Sequence of chain 12.A:
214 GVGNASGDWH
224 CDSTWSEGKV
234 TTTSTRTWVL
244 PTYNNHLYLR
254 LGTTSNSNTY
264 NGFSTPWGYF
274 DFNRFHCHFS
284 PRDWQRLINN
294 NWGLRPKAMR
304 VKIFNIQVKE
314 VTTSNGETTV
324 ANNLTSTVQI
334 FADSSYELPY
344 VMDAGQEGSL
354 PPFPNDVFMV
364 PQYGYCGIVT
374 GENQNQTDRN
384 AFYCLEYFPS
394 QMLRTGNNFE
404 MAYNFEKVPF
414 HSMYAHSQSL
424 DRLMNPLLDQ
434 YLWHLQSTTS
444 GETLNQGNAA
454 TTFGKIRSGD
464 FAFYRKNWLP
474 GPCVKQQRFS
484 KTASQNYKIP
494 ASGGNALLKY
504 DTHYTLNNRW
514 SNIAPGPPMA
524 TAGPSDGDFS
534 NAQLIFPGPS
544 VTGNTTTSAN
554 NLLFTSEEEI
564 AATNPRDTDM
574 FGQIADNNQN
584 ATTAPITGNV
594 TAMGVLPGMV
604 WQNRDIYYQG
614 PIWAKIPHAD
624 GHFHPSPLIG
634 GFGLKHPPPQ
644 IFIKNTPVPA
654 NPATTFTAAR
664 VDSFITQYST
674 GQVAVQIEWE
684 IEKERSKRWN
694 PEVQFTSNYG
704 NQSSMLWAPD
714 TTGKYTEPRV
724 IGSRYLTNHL

Sequence of chain 37.A:
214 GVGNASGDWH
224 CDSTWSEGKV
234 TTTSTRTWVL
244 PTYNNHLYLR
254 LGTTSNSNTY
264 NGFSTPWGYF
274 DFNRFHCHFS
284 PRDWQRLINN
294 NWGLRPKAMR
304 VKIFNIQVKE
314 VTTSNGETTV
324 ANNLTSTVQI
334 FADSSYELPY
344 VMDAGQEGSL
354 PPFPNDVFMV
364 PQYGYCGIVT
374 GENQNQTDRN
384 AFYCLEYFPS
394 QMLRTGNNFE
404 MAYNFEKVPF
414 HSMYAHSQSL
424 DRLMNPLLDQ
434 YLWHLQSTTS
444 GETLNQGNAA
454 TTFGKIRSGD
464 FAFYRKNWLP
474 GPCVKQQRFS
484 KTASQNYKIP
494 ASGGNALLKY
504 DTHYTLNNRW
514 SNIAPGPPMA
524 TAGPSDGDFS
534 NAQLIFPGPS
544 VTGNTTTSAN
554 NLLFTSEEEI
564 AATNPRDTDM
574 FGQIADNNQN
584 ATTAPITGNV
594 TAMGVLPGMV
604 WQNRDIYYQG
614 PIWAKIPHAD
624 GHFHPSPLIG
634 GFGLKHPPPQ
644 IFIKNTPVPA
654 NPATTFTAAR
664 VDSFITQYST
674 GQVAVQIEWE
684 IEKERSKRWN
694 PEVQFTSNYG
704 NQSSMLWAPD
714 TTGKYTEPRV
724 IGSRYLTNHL

A protein and the small-molecule ligand that binds it are described below.
Small molecule (SMILES): Nc1ncnc2c1ncn2[C@H]1C[C@H](O)[C@@H](COP(=O)(O)O)O1

Binding-site contacts:
Ligand atom C6 contacts residue SER629 of chain 12.A at 3.5 Å.
Ligand atom N3 contacts residue PRO628 of chain 12.A at 3.5 Å (h-bond).
Ligand atom N7 contacts residue ASN606 of chain 12.A at 4.2 Å.
Ligand atom N1 contacts residue VAL411 of chain 12.A at 4.3 Å.
Ligand atom N7 contacts residue PRO412 of chain 12.A at 4.3 Å.
Ligand atom C8 contacts residue PRO412 of chain 12.A at 4.3 Å (hydrophobic).
Ligand atom N7 contacts residue HIS627 of chain 12.A at 4.1 Å.
Ligand atom N9 contacts residue PRO628 of chain 12.A at 3.7 Å.
Ligand atom N6 contacts residue GLY636 of chain 12.A at 3.2 Å (h-bond).
Ligand atom C3' contacts residue HIS627 of chain 12.A at 4.3 Å.
Ligand atom C4 contacts residue PRO628 of chain 12.A at 3.0 Å (hydrophobic).
Ligand atom C6 contacts residue GLY636 of chain 12.A at 3.6 Å.
Ligand atom C5 contacts residue SER629 of chain 12.A at 3.5 Å.
Ligand atom C8 contacts residue PRO628 of chain 12.A at 3.8 Å (hydrophobic).
Ligand atom C1' contacts residue HIS627 of chain 12.A at 4.3 Å.
Ligand atom C5 contacts residue PRO412 of chain 12.A at 4.2 Å (hydrophobic).
Ligand atom P contacts residue HIS625 of chain 37.A at 3.9 Å.
Ligand atom O1P contacts residue HIS625 of chain 37.A at 2.8 Å (h-bond).
Ligand atom N1 contacts residue PRO628 of chain 12.A at 3.2 Å (h-bond).
Ligand atom C8 contacts residue SER629 of chain 12.A at 4.2 Å.
Ligand atom C2' contacts residue HIS627 of chain 12.A at 3.2 Å.
Ligand atom C5 contacts residue PRO628 of chain 12.A at 2.7 Å (hydrophobic).
Ligand atom C2' contacts residue PRO628 of chain 12.A at 3.6 Å (hydrophobic).
Ligand atom C2 contacts residue PRO628 of chain 12.A at 3.5 Å (hydrophobic).
Ligand atom C8 contacts residue HIS627 of chain 12.A at 3.5 Å.
Ligand atom N1 contacts residue GLY636 of chain 12.A at 2.9 Å (h-bond).
Ligand atom N7 contacts residue SER629 of chain 12.A at 3.1 Å (h-bond).
Ligand atom N6 contacts residue GLY634 of chain 12.A at 3.8 Å.
Ligand atom O3' contacts residue PRO628 of chain 12.A at 4.1 Å.
Ligand atom N6 contacts residue PHE635 of chain 12.A at 3.7 Å.
Ligand atom C6 contacts residue PRO412 of chain 12.A at 4.3 Å (hydrophobic).
Ligand atom C2 contacts residue GLY636 of chain 12.A at 3.2 Å.
Ligand atom C1' contacts residue PRO628 of chain 12.A at 3.9 Å (hydrophobic).
Ligand atom N6 contacts residue SER629 of chain 12.A at 3.0 Å (h-bond).
Ligand atom N7 contacts residue PRO628 of chain 12.A at 3.3 Å (h-bond).
Ligand atom C6 contacts residue PRO628 of chain 12.A at 2.8 Å (hydrophobic).
Ligand atom O2P contacts residue ASP623 of chain 37.A at 3.2 Å (salt-bridge).
Ligand atom N6 contacts residue PRO628 of chain 12.A at 3.4 Å (h-bond).
Ligand atom N9 contacts residue PRO412 of chain 12.A at 4.2 Å.
Ligand atom C4 contacts residue PRO412 of chain 12.A at 4.1 Å (hydrophobic).